This small molecule binds to this protein.
Small molecule (SMILES): O=C(O)COP(=O)(O)O

Binding-site contacts:
Ligand atom O2P contacts residue ARG70 of chain 1.A at 3.4 Å (salt-bridge).
Ligand atom O2 contacts residue MN1 of chain 1.H at 2.4 Å.
Ligand atom O4P contacts residue GLU269 of chain 1.A at 3.5 Å (salt-bridge).
Ligand atom O2P contacts residue ASP110 of chain 1.A at 4.0 Å.
Ligand atom O2 contacts residue GLY292 of chain 1.A at 3.7 Å.
Ligand atom P contacts residue ASP293 of chain 1.A at 4.0 Å.
Ligand atom O1 contacts residue GLY292 of chain 1.A at 2.8 Å (h-bond).
Ligand atom P contacts residue LYS267 of chain 1.A at 3.7 Å.
Ligand atom C2 contacts residue GLU269 of chain 1.A at 3.6 Å.
Ligand atom O2 contacts residue ALA290 of chain 1.A at 3.8 Å.
Ligand atom O1P contacts residue MN1 of chain 1.H at 2.3 Å.
Ligand atom O1P contacts residue ASP293 of chain 1.A at 3.8 Å.
Ligand atom O2P contacts residue MN1 of chain 1.H at 3.1 Å.
Ligand atom C1 contacts residue THR325 of chain 1.A at 3.6 Å.
Ligand atom O1 contacts residue ARG291 of chain 1.A at 3.5 Å (salt-bridge).
Ligand atom C1 contacts residue ASP293 of chain 1.A at 3.9 Å.
Ligand atom O4P contacts residue MN1 of chain 1.H at 1.6 Å.
Ligand atom O1 contacts residue ASP293 of chain 1.A at 3.9 Å.
Ligand atom C1 contacts residue MN1 of chain 1.H at 3.2 Å.
Ligand atom C1 contacts residue GLY292 of chain 1.A at 3.7 Å.
Ligand atom P contacts residue MN1 of chain 1.H at 2.4 Å.
Ligand atom C1 contacts residue GLU269 of chain 1.A at 3.4 Å.
Ligand atom P contacts residue GLU269 of chain 1.A at 3.9 Å.
Ligand atom O1 contacts residue THR325 of chain 1.A at 2.7 Å (h-bond).
Ligand atom O4P contacts residue ASP293 of chain 1.A at 3.0 Å (salt-bridge).
Ligand atom O2 contacts residue ASP293 of chain 1.A at 2.7 Å (salt-bridge).
Ligand atom C2 contacts residue ALA290 of chain 1.A at 3.6 Å (hydrophobic).
Ligand atom C2 contacts residue MN1 of chain 1.H at 3.3 Å.
Ligand atom O3P contacts residue MN1 of chain 1.H at 3.7 Å.
Ligand atom C1 contacts residue ALA290 of chain 1.A at 3.4 Å (hydrophobic).
Ligand atom O3P contacts residue ARG70 of chain 1.A at 3.5 Å (salt-bridge).
Ligand atom O2P contacts residue K1 of chain 1.G at 2.7 Å.
Ligand atom C2 contacts residue THR325 of chain 1.A at 4.0 Å.
Ligand atom O1 contacts residue ALA290 of chain 1.A at 3.1 Å.
Ligand atom P contacts residue ARG70 of chain 1.A at 4.0 Å.
Ligand atom O1P contacts residue GLU269 of chain 1.A at 3.0 Å (salt-bridge).
Ligand atom C2 contacts residue LYS267 of chain 1.A at 3.8 Å.
Ligand atom O1P contacts residue LYS267 of chain 1.A at 3.0 Å (salt-bridge).
Ligand atom O2P contacts residue LYS267 of chain 1.A at 3.0 Å (salt-bridge).
Ligand atom O2 contacts residue GLU269 of chain 1.A at 2.6 Å (salt-bridge).

Sequence of chain 1.A:
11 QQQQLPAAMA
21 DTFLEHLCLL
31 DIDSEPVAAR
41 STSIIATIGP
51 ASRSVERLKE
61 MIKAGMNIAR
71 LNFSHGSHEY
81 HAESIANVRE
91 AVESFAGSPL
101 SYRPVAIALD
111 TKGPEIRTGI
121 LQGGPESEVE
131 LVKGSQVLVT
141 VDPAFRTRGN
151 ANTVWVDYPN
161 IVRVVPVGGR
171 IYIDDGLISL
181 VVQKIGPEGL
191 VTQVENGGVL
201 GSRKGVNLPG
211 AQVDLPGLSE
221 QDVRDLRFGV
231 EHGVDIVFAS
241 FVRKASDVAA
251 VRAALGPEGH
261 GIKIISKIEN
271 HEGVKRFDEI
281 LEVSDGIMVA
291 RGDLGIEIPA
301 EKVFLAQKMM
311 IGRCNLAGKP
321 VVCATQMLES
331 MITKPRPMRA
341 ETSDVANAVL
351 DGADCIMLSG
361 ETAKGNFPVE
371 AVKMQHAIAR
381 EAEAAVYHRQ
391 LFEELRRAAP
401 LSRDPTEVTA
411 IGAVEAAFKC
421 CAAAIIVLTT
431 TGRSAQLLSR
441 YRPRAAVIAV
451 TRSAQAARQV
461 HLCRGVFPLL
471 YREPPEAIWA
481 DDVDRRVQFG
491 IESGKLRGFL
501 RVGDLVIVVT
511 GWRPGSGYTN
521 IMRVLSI